The protein below binds the small molecule below.
Small molecule (SMILES): CC(=O)N[C@H]1[C@H](O[C@H]2[C@H](O)[C@@H](NC(C)=O)CO[C@@H]2CO[C@@H]2O[C@@H](C)[C@@H](O)[C@@H](O)[C@@H]2O)O[C@H](CO)[C@@H](O)[C@@H]1O

Binding-site contacts:
Ligand atom O7 contacts residue THR156 of chain 30.A at 4.5 Å.
Ligand atom O7 contacts residue ASN154 of chain 30.A at 4.0 Å.
Ligand atom C6 contacts residue ASP161 of chain 30.A at 3.6 Å.
Ligand atom O5 contacts residue ASN157 of chain 30.A at 4.3 Å.
Ligand atom C6 contacts residue THR156 of chain 30.A at 4.0 Å.
Ligand atom C5 contacts residue ASN154 of chain 30.A at 3.6 Å.
Ligand atom O6 contacts residue THR156 of chain 30.A at 4.5 Å.
Ligand atom O5 contacts residue THR156 of chain 30.A at 4.0 Å.
Ligand atom C6 contacts residue MET151 of chain 30.A at 4.5 Å (hydrophobic).
Ligand atom C7 contacts residue ASN154 of chain 30.A at 3.7 Å.
Ligand atom C4 contacts residue MET151 of chain 30.A at 3.9 Å (hydrophobic).
Ligand atom C5 contacts residue MET151 of chain 30.A at 3.8 Å (hydrophobic).
Ligand atom C2 contacts residue MET151 of chain 30.A at 4.2 Å (hydrophobic).
Ligand atom N2 contacts residue GLY150 of chain 30.A at 3.5 Å (h-bond).
Ligand atom O5 contacts residue MET151 of chain 30.A at 3.9 Å.
Ligand atom O5 contacts residue ASN154 of chain 30.A at 2.3 Å (h-bond).
Ligand atom C2 contacts residue ASN154 of chain 30.A at 2.4 Å.
Ligand atom C8 contacts residue ASN157 of chain 30.A at 3.9 Å.
Ligand atom O6 contacts residue MET151 of chain 30.A at 4.2 Å.
Ligand atom C1 contacts residue GLY150 of chain 30.A at 3.9 Å.
Ligand atom C3 contacts residue ASN154 of chain 30.A at 3.8 Å.
Ligand atom O5 contacts residue THR156 of chain 30.A at 4.0 Å.
Ligand atom C8 contacts residue THR156 of chain 30.A at 4.5 Å.
Ligand atom O7 contacts residue GLY150 of chain 30.A at 2.9 Å (h-bond).
Ligand atom C3 contacts residue MET151 of chain 30.A at 4.0 Å (hydrophobic).
Ligand atom C5 contacts residue THR156 of chain 30.A at 3.9 Å.
Ligand atom C4 contacts residue ASN154 of chain 30.A at 4.2 Å.
Ligand atom C1 contacts residue THR156 of chain 30.A at 4.3 Å.
Ligand atom C6 contacts residue ASN157 of chain 30.A at 3.5 Å.
Ligand atom C1 contacts residue ASN154 of chain 30.A at 1.4 Å.
Ligand atom C6 contacts residue THR156 of chain 30.A at 3.7 Å.
Ligand atom C1 contacts residue MET151 of chain 30.A at 4.1 Å (hydrophobic).
Ligand atom C8 contacts residue GLY150 of chain 30.A at 3.8 Å.
Ligand atom C2 contacts residue GLY150 of chain 30.A at 3.8 Å.
Ligand atom O7 contacts residue HIS148 of chain 30.A at 3.6 Å (h-bond).
Ligand atom C5 contacts residue THR156 of chain 30.A at 4.2 Å.
Ligand atom C7 contacts residue GLY150 of chain 30.A at 3.1 Å.
Ligand atom N2 contacts residue ASN154 of chain 30.A at 2.9 Å (h-bond).

Sequence of chain 30.A:
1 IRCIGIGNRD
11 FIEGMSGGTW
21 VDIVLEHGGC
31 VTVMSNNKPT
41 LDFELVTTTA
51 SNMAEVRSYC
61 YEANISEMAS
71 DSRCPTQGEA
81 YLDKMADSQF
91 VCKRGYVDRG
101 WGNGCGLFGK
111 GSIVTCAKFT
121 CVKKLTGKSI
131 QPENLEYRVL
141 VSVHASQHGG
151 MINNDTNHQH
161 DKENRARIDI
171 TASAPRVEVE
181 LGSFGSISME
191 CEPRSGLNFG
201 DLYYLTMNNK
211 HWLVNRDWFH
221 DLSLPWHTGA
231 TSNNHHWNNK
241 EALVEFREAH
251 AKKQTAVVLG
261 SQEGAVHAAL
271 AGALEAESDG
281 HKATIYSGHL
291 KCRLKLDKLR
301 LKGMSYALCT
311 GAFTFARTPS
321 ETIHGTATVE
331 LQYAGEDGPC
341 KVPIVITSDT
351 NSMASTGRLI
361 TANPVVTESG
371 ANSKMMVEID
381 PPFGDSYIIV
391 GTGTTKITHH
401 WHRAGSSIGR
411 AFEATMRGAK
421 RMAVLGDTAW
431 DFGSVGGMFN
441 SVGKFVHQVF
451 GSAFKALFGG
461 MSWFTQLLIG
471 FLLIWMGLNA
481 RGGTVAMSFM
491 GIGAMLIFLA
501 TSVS